Sequence of chain 1.A:
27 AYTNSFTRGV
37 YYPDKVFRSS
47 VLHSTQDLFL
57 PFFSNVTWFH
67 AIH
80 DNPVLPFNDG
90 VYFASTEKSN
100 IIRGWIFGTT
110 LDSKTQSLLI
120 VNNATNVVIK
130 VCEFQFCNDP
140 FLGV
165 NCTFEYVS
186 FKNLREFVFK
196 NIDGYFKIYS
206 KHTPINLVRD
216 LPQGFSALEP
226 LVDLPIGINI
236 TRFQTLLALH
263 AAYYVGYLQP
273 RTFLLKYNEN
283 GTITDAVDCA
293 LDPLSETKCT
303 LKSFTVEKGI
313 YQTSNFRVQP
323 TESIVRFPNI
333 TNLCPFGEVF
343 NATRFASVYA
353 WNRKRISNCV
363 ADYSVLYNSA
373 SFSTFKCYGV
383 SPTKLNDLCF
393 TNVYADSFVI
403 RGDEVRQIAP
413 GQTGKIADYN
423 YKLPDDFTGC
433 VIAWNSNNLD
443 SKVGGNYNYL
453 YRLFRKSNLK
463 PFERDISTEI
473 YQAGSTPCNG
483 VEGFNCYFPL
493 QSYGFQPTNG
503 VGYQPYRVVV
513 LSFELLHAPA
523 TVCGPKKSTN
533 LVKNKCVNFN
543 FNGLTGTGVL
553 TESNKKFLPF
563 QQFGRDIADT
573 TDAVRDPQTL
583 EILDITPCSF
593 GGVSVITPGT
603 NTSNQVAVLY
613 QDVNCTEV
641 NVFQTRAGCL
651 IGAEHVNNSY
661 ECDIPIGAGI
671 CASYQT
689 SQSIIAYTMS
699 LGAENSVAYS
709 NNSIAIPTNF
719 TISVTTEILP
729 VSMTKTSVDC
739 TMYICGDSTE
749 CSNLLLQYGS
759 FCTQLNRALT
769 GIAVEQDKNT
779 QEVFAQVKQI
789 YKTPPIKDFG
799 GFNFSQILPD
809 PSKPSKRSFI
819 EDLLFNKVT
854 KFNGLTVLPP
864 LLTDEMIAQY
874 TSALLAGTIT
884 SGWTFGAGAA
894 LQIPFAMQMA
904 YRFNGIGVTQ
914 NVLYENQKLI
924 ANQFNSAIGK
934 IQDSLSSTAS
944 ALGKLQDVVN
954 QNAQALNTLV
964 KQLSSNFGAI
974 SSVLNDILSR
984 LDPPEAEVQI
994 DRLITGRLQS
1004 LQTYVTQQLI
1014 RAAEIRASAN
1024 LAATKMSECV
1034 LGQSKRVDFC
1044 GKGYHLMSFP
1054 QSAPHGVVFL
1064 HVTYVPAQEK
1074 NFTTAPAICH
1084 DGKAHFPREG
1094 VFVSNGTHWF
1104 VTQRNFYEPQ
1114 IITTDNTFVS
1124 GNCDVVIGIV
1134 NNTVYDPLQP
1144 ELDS

Binding-site contacts:
Ligand atom C8 contacts residue LYS462 of chain 1.A at 3.3 Å.
Ligand atom C6 contacts residue THR108 of chain 1.B at 4.5 Å.
Ligand atom O7 contacts residue GLU465 of chain 1.A at 4.1 Å.
Ligand atom N2 contacts residue ASN234 of chain 1.B at 2.9 Å (h-bond).
Ligand atom C7 contacts residue GLU465 of chain 1.A at 3.7 Å.
Ligand atom C7 contacts residue SER459 of chain 1.A at 3.6 Å.
Ligand atom O6 contacts residue THR236 of chain 1.B at 3.2 Å (h-bond).
Ligand atom C8 contacts residue SER459 of chain 1.A at 4.0 Å.
Ligand atom O6 contacts residue ARG237 of chain 1.B at 4.3 Å.
Ligand atom N2 contacts residue ARG457 of chain 1.A at 4.5 Å.
Ligand atom O5 contacts residue THR236 of chain 1.B at 3.5 Å.
Ligand atom O7 contacts residue ASN234 of chain 1.B at 4.2 Å.
Ligand atom O7 contacts residue SER459 of chain 1.A at 3.0 Å (h-bond).
Ligand atom C7 contacts residue ARG457 of chain 1.A at 3.6 Å.
Ligand atom C5 contacts residue THR236 of chain 1.B at 3.6 Å.
Ligand atom C7 contacts residue ASN234 of chain 1.B at 3.7 Å.
Ligand atom C6 contacts residue LYS458 of chain 1.A at 4.5 Å.
Ligand atom C8 contacts residue ARG457 of chain 1.A at 3.9 Å.
Ligand atom O3 contacts residue SER459 of chain 1.A at 3.8 Å.
Ligand atom C7 contacts residue LYS462 of chain 1.A at 4.2 Å.
Ligand atom O7 contacts residue ARG457 of chain 1.A at 2.8 Å (salt-bridge).
Ligand atom C8 contacts residue ASN460 of chain 1.A at 3.8 Å.
Ligand atom O6 contacts residue LYS458 of chain 1.A at 3.8 Å.
Ligand atom C4 contacts residue ASN234 of chain 1.B at 4.2 Å.
Ligand atom C8 contacts residue ARG237 of chain 1.B at 3.5 Å.
Ligand atom O5 contacts residue THR108 of chain 1.B at 3.9 Å.
Ligand atom O6 contacts residue SER459 of chain 1.A at 3.7 Å.
Ligand atom C6 contacts residue THR236 of chain 1.B at 4.1 Å.
Ligand atom C1 contacts residue THR236 of chain 1.B at 3.7 Å.
Ligand atom O6 contacts residue THR108 of chain 1.B at 3.2 Å.
Ligand atom C5 contacts residue ASN234 of chain 1.B at 3.7 Å.
Ligand atom O5 contacts residue ASN234 of chain 1.B at 2.4 Å (h-bond).
Ligand atom C1 contacts residue ASN234 of chain 1.B at 1.4 Å.
Ligand atom N2 contacts residue LYS462 of chain 1.A at 4.1 Å.
Ligand atom C3 contacts residue ASN234 of chain 1.B at 3.8 Å.
Ligand atom C8 contacts residue GLU465 of chain 1.A at 3.4 Å.
Ligand atom N2 contacts residue GLU465 of chain 1.A at 4.1 Å.
Ligand atom C2 contacts residue ASN234 of chain 1.B at 2.5 Å.

Sequence of chain 1.B:
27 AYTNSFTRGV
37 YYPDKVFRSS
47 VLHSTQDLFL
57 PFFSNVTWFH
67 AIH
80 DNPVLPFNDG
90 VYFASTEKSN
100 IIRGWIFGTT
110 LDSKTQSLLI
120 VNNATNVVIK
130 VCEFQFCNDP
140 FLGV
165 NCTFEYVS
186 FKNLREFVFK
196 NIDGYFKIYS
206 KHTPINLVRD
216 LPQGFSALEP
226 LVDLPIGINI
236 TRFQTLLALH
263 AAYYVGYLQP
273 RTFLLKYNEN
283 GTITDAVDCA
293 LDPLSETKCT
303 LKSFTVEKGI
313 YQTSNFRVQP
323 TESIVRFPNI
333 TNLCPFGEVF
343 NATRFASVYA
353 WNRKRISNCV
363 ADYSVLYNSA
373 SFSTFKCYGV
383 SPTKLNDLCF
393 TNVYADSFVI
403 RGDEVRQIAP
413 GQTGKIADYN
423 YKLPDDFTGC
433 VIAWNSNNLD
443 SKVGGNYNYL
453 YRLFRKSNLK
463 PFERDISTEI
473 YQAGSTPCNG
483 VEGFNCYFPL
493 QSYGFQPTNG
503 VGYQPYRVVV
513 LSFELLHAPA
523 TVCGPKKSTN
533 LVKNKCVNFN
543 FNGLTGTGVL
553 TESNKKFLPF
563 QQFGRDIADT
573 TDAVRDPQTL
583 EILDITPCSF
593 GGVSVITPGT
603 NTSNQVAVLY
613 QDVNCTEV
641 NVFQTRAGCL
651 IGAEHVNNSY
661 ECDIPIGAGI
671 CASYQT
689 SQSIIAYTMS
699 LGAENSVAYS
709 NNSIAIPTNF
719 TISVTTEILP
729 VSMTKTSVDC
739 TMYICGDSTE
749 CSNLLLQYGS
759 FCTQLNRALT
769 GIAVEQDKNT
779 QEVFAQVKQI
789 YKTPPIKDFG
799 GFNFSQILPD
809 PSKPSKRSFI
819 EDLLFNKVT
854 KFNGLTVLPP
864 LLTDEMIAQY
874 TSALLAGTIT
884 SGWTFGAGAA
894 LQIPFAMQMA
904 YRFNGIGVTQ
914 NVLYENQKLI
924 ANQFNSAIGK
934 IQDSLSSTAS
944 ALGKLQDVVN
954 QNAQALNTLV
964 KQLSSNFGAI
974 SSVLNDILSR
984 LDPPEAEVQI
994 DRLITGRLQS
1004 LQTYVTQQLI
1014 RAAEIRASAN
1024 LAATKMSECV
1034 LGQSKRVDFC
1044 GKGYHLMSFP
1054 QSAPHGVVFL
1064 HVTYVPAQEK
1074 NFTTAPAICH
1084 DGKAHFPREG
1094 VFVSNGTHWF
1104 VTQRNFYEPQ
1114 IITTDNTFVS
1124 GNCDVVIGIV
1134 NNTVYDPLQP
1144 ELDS

The protein below binds the small molecule below.
Small molecule (SMILES): CC(=O)N[C@H]1[C@H](O[C@H]2[C@H](O)[C@@H](NC(C)=O)CO[C@@H]2CO)O[C@H](CO)[C@@H](O)[C@@H]1O